This protein binds this small molecule.
Small molecule (SMILES): N[C@@H](Cc1ccccc1)C(=O)NCC=O

Binding-site contacts:
Ligand atom N contacts residue ASN492 of chain 2.PA at 3.3 Å (h-bond).
Ligand atom CG contacts residue PHE496 of chain 2.PA at 4.0 Å (hydrophobic).
Ligand atom N contacts residue SER491 of chain 2.PA at 4.1 Å.
Ligand atom CE1 contacts residue PHE496 of chain 2.PA at 3.6 Å (hydrophobic).
Ligand atom O contacts residue ARG442 of chain 2.PA at 4.3 Å.
Ligand atom N contacts residue ARG442 of chain 2.PA at 4.2 Å.
Ligand atom C contacts residue ASN492 of chain 2.PA at 4.0 Å.
Ligand atom CB contacts residue GLY495 of chain 2.PA at 3.9 Å.
Ligand atom O contacts residue ASN492 of chain 2.PA at 4.2 Å.
Ligand atom CD1 contacts residue ASN492 of chain 2.PA at 3.9 Å.
Ligand atom CZ contacts residue PHE496 of chain 2.PA at 3.9 Å (hydrophobic).
Ligand atom CG contacts residue GLY495 of chain 2.PA at 4.4 Å.
Ligand atom CD1 contacts residue ILE434 of chain 2.PA at 4.1 Å (hydrophobic).
Ligand atom CE1 contacts residue PRO438 of chain 2.PA at 3.8 Å (hydrophobic).
Ligand atom C contacts residue ARG442 of chain 2.PA at 4.4 Å.
Ligand atom CD2 contacts residue PRO438 of chain 2.PA at 4.4 Å (hydrophobic).
Ligand atom CE2 contacts residue ARG442 of chain 2.PA at 3.6 Å.
Ligand atom CE1 contacts residue ILE434 of chain 2.PA at 3.9 Å (hydrophobic).
Ligand atom CD2 contacts residue ARG442 of chain 2.PA at 3.5 Å.
Ligand atom O contacts residue PRO438 of chain 2.PA at 4.0 Å.
Ligand atom CZ contacts residue PRO438 of chain 2.PA at 3.4 Å (hydrophobic).
Ligand atom CD1 contacts residue PHE496 of chain 2.PA at 3.7 Å (hydrophobic).
Ligand atom CG contacts residue ASN492 of chain 2.PA at 4.3 Å.
Ligand atom CB contacts residue ASN492 of chain 2.PA at 3.8 Å.
Ligand atom CB contacts residue PHE496 of chain 2.PA at 3.9 Å (hydrophobic).
Ligand atom CD1 contacts residue PRO438 of chain 2.PA at 4.4 Å (hydrophobic).
Ligand atom CE2 contacts residue PRO438 of chain 2.PA at 3.7 Å (hydrophobic).
Ligand atom CA contacts residue ARG442 of chain 2.PA at 3.6 Å.
Ligand atom CA contacts residue ASN492 of chain 2.PA at 3.3 Å.

Sequence of chain 2.PA:
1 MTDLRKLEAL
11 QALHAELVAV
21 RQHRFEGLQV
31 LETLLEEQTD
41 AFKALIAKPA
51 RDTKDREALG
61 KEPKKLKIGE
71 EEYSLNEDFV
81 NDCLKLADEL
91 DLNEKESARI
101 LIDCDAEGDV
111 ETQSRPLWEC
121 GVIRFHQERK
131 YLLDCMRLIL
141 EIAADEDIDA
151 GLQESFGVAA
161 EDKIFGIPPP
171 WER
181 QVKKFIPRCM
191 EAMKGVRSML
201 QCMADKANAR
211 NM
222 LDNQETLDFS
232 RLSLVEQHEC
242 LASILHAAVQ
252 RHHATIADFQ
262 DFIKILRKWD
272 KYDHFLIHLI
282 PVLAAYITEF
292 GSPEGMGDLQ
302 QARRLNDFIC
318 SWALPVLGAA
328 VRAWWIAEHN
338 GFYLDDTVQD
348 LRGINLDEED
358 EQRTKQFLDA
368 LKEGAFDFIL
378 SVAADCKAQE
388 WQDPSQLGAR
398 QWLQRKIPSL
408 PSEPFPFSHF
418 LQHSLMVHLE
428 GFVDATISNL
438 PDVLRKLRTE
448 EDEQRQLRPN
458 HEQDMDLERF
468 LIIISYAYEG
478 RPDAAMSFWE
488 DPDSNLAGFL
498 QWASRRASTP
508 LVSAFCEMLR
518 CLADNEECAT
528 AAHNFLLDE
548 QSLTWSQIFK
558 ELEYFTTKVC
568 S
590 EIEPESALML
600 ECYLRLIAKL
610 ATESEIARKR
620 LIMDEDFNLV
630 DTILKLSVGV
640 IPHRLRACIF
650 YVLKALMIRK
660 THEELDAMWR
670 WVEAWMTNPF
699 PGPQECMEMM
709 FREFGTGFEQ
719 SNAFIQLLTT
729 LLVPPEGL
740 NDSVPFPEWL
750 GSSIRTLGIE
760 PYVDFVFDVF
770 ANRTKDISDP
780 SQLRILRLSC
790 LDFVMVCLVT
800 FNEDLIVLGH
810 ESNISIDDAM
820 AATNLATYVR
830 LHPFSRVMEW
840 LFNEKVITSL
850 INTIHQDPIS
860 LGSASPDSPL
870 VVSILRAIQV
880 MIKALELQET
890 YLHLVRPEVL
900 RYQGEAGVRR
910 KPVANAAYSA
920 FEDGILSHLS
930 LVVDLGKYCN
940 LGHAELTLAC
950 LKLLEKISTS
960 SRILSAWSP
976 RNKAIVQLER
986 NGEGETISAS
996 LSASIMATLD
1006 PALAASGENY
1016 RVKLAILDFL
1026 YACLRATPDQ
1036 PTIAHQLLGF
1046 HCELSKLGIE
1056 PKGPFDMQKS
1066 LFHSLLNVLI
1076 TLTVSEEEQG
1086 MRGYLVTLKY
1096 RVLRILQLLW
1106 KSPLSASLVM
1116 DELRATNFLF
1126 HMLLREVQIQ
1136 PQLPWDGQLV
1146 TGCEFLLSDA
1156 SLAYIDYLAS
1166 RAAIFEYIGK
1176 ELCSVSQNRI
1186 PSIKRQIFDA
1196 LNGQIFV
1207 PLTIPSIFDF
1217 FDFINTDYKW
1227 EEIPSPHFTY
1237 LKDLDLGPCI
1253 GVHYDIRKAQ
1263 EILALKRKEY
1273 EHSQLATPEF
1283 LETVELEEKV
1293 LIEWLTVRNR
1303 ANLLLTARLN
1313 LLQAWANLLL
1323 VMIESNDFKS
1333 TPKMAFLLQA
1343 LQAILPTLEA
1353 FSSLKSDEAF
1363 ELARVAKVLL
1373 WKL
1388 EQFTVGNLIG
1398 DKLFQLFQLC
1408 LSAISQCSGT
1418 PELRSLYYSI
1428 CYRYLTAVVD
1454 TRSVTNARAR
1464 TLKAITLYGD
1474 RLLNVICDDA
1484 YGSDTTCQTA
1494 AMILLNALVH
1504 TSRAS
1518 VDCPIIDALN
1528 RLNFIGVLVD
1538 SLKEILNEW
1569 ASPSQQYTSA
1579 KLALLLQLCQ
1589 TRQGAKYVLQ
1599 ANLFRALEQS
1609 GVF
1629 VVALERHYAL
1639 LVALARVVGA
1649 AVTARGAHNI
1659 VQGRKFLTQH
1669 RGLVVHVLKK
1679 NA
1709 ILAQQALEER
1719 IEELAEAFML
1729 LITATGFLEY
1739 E